Sequence of chain 1.Q:
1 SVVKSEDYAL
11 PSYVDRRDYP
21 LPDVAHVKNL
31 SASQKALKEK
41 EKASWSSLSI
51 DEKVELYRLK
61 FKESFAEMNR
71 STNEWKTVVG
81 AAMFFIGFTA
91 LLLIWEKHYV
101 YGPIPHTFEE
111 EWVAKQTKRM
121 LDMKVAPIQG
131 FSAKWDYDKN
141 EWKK

This protein binds this small molecule.
Small molecule (SMILES): CCCCCCCCCCO[C@@H]1O[C@H](CO)[C@@H](O[C@H]2O[C@H](CO)[C@@H](O)[C@H](O)[C@H]2O)[C@H](O)[C@H]1O

Sequence of chain 1.X:
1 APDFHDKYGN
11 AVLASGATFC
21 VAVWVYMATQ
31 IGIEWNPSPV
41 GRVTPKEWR

Binding-site contacts:
Ligand atom C31 contacts residue LEU91 of chain 1.Q at 4.3 Å (hydrophobic).
Ligand atom C28 contacts residue VAL23 of chain 1.X at 4.4 Å (hydrophobic).
Ligand atom C31 contacts residue VAL23 of chain 1.X at 4.5 Å (hydrophobic).
Ligand atom C34 contacts residue TYR26 of chain 1.X at 4.3 Å (hydrophobic).
Ligand atom C25 contacts residue ALA22 of chain 1.X at 4.4 Å (hydrophobic).
Ligand atom O16 contacts residue ALA22 of chain 1.X at 4.5 Å.
Ligand atom C25 contacts residue TYR26 of chain 1.X at 4.1 Å (hydrophobic).
Ligand atom C34 contacts residue LEU91 of chain 1.Q at 3.7 Å (hydrophobic).
Ligand atom C37 contacts residue TYR26 of chain 1.X at 3.6 Å (hydrophobic).
Ligand atom C34 contacts residue ILE94 of chain 1.Q at 4.2 Å (hydrophobic).
Ligand atom C40 contacts residue TYR26 of chain 1.X at 4.3 Å (hydrophobic).
Ligand atom C28 contacts residue TYR26 of chain 1.X at 3.5 Å (hydrophobic).
Ligand atom C22 contacts residue TYR26 of chain 1.X at 3.9 Å (hydrophobic).
Ligand atom C43 contacts residue TYR26 of chain 1.X at 3.8 Å (hydrophobic).